The small molecule below binds the protein below.
Small molecule (SMILES): CCn1cc(-c2cccc(C(F)(F)F)c2)c2sc(/C(N)=N/C3CCS(=O)(=O)CC3)cc2c1=O

Sequence of chain 1.B:
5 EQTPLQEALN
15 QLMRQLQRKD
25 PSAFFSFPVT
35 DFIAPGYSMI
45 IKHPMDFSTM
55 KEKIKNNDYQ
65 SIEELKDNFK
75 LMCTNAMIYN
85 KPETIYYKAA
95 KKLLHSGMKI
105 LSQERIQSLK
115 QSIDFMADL

Binding-site contacts:
Ligand atom C09 contacts residue PHE28 of chain 1.B at 3.2 Å (hydrophobic).
Ligand atom C20 contacts residue ILE37 of chain 1.B at 3.6 Å (hydrophobic).
Ligand atom S27 contacts residue ILE37 of chain 1.B at 3.4 Å (h-bond).
Ligand atom F24 contacts residue PHE28 of chain 1.B at 3.2 Å.
Ligand atom N08 contacts residue PHE28 of chain 1.B at 3.9 Å.
Ligand atom C05 contacts residue PHE28 of chain 1.B at 3.5 Å (hydrophobic).
Ligand atom F24 contacts residue TYR90 of chain 1.B at 3.8 Å.
Ligand atom O49 contacts residue LYS85 of chain 1.B at 3.6 Å.
Ligand atom C01 contacts residue PHE28 of chain 1.B at 3.8 Å (hydrophobic).
Ligand atom S27 contacts residue TYR90 of chain 1.B at 3.5 Å.
Ligand atom C01 contacts residue PHE29 of chain 1.B at 3.5 Å (hydrophobic).
Ligand atom O48 contacts residue LYS85 of chain 1.B at 2.9 Å (salt-bridge).
Ligand atom F23 contacts residue TYR90 of chain 1.B at 2.7 Å.
Ligand atom C05 contacts residue VAL33 of chain 1.B at 3.8 Å (hydrophobic).
Ligand atom C34 contacts residue ILE37 of chain 1.B at 3.6 Å (hydrophobic).
Ligand atom F23 contacts residue ILE37 of chain 1.B at 3.8 Å.
Ligand atom O33 contacts residue ASN84 of chain 1.B at 2.9 Å (h-bond).
Ligand atom C41 contacts residue TYR83 of chain 1.B at 3.7 Å (hydrophobic).
Ligand atom N35 contacts residue ILE37 of chain 1.B at 2.8 Å (h-bond).
Ligand atom N35 contacts residue ALA38 of chain 1.B at 3.7 Å.
Ligand atom C20 contacts residue TYR90 of chain 1.B at 3.4 Å (hydrophobic).
Ligand atom N37 contacts residue ASN84 of chain 1.B at 2.9 Å (h-bond).
Ligand atom C17 contacts residue ILE37 of chain 1.B at 3.9 Å (hydrophobic).
Ligand atom C19 contacts residue ILE37 of chain 1.B at 3.6 Å (hydrophobic).
Ligand atom C01 contacts residue ALA80 of chain 1.B at 3.8 Å (hydrophobic).
Ligand atom O48 contacts residue THR88 of chain 1.B at 3.6 Å.
Ligand atom C28 contacts residue TYR90 of chain 1.B at 3.7 Å (hydrophobic).
Ligand atom C12 contacts residue ILE37 of chain 1.B at 3.8 Å (hydrophobic).
Ligand atom F25 contacts residue ILE37 of chain 1.B at 3.7 Å.
Ligand atom O48 contacts residue ASN84 of chain 1.B at 3.5 Å.
Ligand atom C28 contacts residue ASN84 of chain 1.B at 3.7 Å.
Ligand atom C34 contacts residue ASN84 of chain 1.B at 3.8 Å.
Ligand atom C32 contacts residue ASN84 of chain 1.B at 3.7 Å.
Ligand atom C39 contacts residue ASN84 of chain 1.B at 3.7 Å.
Ligand atom C28 contacts residue ILE37 of chain 1.B at 3.7 Å (hydrophobic).
Ligand atom C50 contacts residue THR88 of chain 1.B at 3.7 Å.
Ligand atom N08 contacts residue VAL33 of chain 1.B at 3.8 Å.
Ligand atom C29 contacts residue ASN84 of chain 1.B at 3.0 Å.
Ligand atom C22 contacts residue TYR90 of chain 1.B at 3.8 Å (hydrophobic).
Ligand atom C41 contacts residue ASN84 of chain 1.B at 3.6 Å.